Binding-site contacts:
Ligand atom O2G contacts residue SER133 of chain 2.D at 3.4 Å (h-bond).
Ligand atom O1B contacts residue ARG183 of chain 2.C at 3.3 Å (salt-bridge).
Ligand atom O6 contacts residue VAL148 of chain 2.C at 3.1 Å.
Ligand atom N7 contacts residue CYS108 of chain 2.C at 3.6 Å.
Ligand atom C2 contacts residue GLU150 of chain 2.C at 3.5 Å.
Ligand atom N9 contacts residue HIS110 of chain 2.C at 3.3 Å (h-bond).
Ligand atom C2 contacts residue LEU132 of chain 2.D at 3.5 Å (hydrophobic).
Ligand atom N3 contacts residue GLY131 of chain 2.D at 3.5 Å.
Ligand atom O3G contacts residue ARG137 of chain 2.D at 3.0 Å (salt-bridge).
Ligand atom O2' contacts residue SER133 of chain 2.D at 2.7 Å (h-bond).
Ligand atom C8 contacts residue ZN1 of chain 2.J at 3.1 Å.
Ligand atom O8 contacts residue HIS110 of chain 2.C at 3.5 Å (h-bond).
Ligand atom O3' contacts residue GLY131 of chain 2.D at 3.6 Å.
Ligand atom O1G contacts residue ARG137 of chain 2.D at 2.8 Å (salt-bridge).
Ligand atom O3B contacts residue LYS134 of chain 2.D at 3.1 Å (salt-bridge).
Ligand atom O3A contacts residue ARG64 of chain 1.C at 3.2 Å.
Ligand atom N1 contacts residue GLU150 of chain 2.C at 2.8 Å (salt-bridge).
Ligand atom O4' contacts residue HIS110 of chain 2.C at 3.4 Å.
Ligand atom C8 contacts residue HIS110 of chain 2.C at 3.2 Å.
Ligand atom O8 contacts residue ZN1 of chain 2.J at 2.0 Å.
Ligand atom O2G contacts residue ARG183 of chain 2.C at 2.9 Å (salt-bridge).
Ligand atom O5' contacts residue ALA87 of chain 2.D at 3.4 Å.
Ligand atom O1G contacts residue LYS134 of chain 2.D at 2.9 Å (salt-bridge).
Ligand atom O2A contacts residue LYS134 of chain 2.D at 3.1 Å (salt-bridge).
Ligand atom O1A contacts residue ARG64 of chain 1.C at 2.8 Å (salt-bridge).
Ligand atom N7 contacts residue HIS110 of chain 2.C at 3.4 Å (h-bond).
Ligand atom O3' contacts residue LYS134 of chain 2.D at 3.2 Å.
Ligand atom O8 contacts residue CYS179 of chain 2.C at 3.2 Å (h-bond).
Ligand atom O2' contacts residue LEU132 of chain 2.D at 3.4 Å (h-bond).
Ligand atom O1B contacts residue HIS111 of chain 2.C at 2.6 Å (h-bond).
Ligand atom N2 contacts residue LEU130 of chain 2.D at 3.0 Å (h-bond).
Ligand atom C1' contacts residue GLY131 of chain 2.D at 3.5 Å.
Ligand atom O8 contacts residue HIS111 of chain 2.C at 3.4 Å (h-bond).
Ligand atom O3G contacts residue ARG183 of chain 2.C at 2.8 Å (salt-bridge).
Ligand atom N2 contacts residue GLU150 of chain 2.C at 2.6 Å (salt-bridge).
Ligand atom N3 contacts residue LEU132 of chain 2.D at 3.2 Å (h-bond).
Ligand atom C4 contacts residue HIS110 of chain 2.C at 3.6 Å.
Ligand atom O6 contacts residue GLN149 of chain 2.C at 2.7 Å (h-bond).
Ligand atom O3' contacts residue SER133 of chain 2.D at 3.4 Å.
Ligand atom O1G contacts residue SER133 of chain 2.D at 3.4 Å.

Sequence of chain 1.C:
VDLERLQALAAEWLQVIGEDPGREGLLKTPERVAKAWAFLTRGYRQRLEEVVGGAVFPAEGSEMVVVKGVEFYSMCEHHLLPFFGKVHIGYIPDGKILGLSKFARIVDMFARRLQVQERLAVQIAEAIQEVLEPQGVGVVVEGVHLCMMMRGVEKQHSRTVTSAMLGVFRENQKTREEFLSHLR

Sequence of chain 2.C:
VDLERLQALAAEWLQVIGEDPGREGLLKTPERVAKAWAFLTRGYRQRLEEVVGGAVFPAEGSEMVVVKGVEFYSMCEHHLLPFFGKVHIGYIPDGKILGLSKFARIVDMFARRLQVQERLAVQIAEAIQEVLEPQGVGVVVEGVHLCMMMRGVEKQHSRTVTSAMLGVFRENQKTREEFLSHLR

Sequence of chain 2.D:
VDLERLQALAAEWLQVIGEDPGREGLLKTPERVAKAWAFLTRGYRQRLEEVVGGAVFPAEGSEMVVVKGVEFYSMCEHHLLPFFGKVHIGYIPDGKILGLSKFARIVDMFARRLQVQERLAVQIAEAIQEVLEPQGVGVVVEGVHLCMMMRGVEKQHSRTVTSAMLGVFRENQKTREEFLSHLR

A protein and the small-molecule ligand that binds it are described below.
Small molecule (SMILES): Nc1nc2c([nH]c(=O)n2[C@@H]2O[C@H](CO[P](=O)(O)O[P](=O)(O)OP(=O)(O)O)[C@@H](O)[C@H]2O)c(=O)[nH]1